Sequence of chain 33.H:
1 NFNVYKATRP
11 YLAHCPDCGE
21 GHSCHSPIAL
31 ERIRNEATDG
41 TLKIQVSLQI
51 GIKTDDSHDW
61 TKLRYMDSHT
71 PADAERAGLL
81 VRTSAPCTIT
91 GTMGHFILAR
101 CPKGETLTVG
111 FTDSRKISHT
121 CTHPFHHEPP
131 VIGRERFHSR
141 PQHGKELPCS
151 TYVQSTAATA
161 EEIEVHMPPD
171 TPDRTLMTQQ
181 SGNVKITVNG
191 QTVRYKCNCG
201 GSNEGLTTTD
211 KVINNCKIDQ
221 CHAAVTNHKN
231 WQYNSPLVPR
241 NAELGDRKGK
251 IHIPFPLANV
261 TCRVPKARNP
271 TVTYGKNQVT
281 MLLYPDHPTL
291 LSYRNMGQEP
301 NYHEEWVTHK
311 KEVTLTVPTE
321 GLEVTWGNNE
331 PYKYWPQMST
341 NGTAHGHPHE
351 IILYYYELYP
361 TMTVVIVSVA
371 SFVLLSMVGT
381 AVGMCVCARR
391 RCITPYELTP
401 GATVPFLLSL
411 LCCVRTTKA

The protein below binds the small molecule below.
Small molecule (SMILES): CC(=O)N[C@@H]1[C@@H](O)[C@H](O)[C@@H](CO)O[C@H]1O

Binding-site contacts:
Ligand atom C3 contacts residue ASN259 of chain 33.H at 3.8 Å.
Ligand atom O7 contacts residue LYS181 of chain 33.G at 4.2 Å.
Ligand atom O6 contacts residue LYS115 of chain 33.G at 4.2 Å.
Ligand atom O7 contacts residue ASN259 of chain 33.H at 2.9 Å (h-bond).
Ligand atom O5 contacts residue ASN259 of chain 33.H at 2.3 Å (h-bond).
Ligand atom C8 contacts residue ASN259 of chain 33.H at 4.4 Å.
Ligand atom C4 contacts residue ASN259 of chain 33.H at 4.2 Å.
Ligand atom O5 contacts residue THR116 of chain 33.G at 3.9 Å.
Ligand atom C2 contacts residue ASN259 of chain 33.H at 2.4 Å.
Ligand atom C1 contacts residue ASN259 of chain 33.H at 1.4 Å.
Ligand atom C6 contacts residue THR116 of chain 33.G at 3.8 Å.
Ligand atom O6 contacts residue THR116 of chain 33.G at 3.3 Å.
Ligand atom C6 contacts residue LYS115 of chain 33.G at 4.1 Å.
Ligand atom C5 contacts residue ASN259 of chain 33.H at 3.6 Å.
Ligand atom N2 contacts residue ASN259 of chain 33.H at 2.9 Å (h-bond).
Ligand atom C7 contacts residue ASN259 of chain 33.H at 3.1 Å.
Ligand atom C5 contacts residue THR116 of chain 33.G at 4.5 Å.

Sequence of chain 33.G:
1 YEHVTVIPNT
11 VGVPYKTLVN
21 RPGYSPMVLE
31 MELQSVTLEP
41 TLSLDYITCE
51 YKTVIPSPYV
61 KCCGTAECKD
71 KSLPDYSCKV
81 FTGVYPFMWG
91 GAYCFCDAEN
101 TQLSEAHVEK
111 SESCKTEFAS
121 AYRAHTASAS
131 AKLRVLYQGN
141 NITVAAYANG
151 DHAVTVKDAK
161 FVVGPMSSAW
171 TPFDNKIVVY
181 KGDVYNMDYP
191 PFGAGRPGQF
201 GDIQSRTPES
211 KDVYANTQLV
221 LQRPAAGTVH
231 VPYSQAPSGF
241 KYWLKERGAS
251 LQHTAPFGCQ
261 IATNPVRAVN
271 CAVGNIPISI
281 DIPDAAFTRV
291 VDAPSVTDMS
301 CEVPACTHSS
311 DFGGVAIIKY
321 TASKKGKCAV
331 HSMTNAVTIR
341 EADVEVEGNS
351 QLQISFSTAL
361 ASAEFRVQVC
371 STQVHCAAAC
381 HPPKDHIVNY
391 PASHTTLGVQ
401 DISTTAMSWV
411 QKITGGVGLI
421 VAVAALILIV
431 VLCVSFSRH